Binding-site contacts:
Ligand atom C1 contacts residue ASN154 of chain 4.C at 1.4 Å.
Ligand atom C8 contacts residue ASN154 of chain 4.C at 4.2 Å.
Ligand atom O5 contacts residue ASN154 of chain 4.C at 2.4 Å (h-bond).
Ligand atom C1 contacts residue SER157 of chain 4.C at 3.9 Å.
Ligand atom C7 contacts residue ASN154 of chain 4.C at 4.0 Å.
Ligand atom O5 contacts residue SER157 of chain 4.C at 3.8 Å.
Ligand atom N2 contacts residue ASN154 of chain 4.C at 2.9 Å (h-bond).
Ligand atom C2 contacts residue ASN154 of chain 4.C at 2.4 Å.
Ligand atom C3 contacts residue ASN154 of chain 4.C at 3.8 Å.
Ligand atom C4 contacts residue ASN154 of chain 4.C at 4.2 Å.
Ligand atom C5 contacts residue ASN154 of chain 4.C at 3.7 Å.

Sequence of chain 4.C:
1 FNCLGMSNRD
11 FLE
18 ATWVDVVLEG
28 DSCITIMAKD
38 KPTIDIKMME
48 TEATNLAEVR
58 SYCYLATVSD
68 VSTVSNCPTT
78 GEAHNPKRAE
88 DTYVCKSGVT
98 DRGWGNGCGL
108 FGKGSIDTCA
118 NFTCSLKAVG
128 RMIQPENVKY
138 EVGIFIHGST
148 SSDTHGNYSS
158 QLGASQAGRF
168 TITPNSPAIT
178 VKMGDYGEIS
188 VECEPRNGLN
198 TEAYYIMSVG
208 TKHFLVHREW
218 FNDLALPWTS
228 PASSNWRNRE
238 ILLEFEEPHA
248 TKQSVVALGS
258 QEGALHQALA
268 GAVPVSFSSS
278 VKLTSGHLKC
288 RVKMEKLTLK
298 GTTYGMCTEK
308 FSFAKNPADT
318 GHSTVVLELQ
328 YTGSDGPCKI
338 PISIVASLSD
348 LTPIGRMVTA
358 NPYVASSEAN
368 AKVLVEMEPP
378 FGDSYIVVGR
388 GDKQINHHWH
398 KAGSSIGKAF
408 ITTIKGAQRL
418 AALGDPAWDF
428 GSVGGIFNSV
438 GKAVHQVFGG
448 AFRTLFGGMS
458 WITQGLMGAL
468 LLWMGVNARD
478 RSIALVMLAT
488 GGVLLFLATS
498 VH

A small-molecule ligand and the protein it binds are described below.
Small molecule (SMILES): CC(=O)N[C@@H]1[C@@H](O)[C@H](O)[C@@H](CO)O[C@H]1O